Sequence of chain 1.A:
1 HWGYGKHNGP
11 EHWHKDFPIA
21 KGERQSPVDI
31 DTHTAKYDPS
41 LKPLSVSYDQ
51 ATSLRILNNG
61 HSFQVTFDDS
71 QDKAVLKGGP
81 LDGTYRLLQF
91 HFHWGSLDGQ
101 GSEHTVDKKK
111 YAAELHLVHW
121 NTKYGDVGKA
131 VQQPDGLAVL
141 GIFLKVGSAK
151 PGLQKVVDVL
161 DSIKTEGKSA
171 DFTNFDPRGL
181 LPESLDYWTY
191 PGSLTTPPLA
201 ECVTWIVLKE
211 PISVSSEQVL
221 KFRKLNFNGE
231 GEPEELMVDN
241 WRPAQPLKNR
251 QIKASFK

Binding-site contacts:
Ligand atom CAE contacts residue ASN8 of chain 1.A at 4.0 Å.
Ligand atom CAE contacts residue HIS7 of chain 1.A at 3.9 Å.
Ligand atom CAE contacts residue HIS12 of chain 1.A at 4.4 Å.
Ligand atom OAI contacts residue ASP16 of chain 1.A at 2.8 Å (salt-bridge).
Ligand atom OAH contacts residue HIS12 of chain 1.A at 3.6 Å.
Ligand atom CAD contacts residue ASN8 of chain 1.A at 4.2 Å.
Ligand atom OAQ contacts residue HIS7 of chain 1.A at 4.3 Å.
Ligand atom CAA contacts residue ASP16 of chain 1.A at 3.3 Å.
Ligand atom CAF contacts residue HIS1 of chain 1.A at 4.3 Å.
Ligand atom NAJ contacts residue PHE17 of chain 1.A at 3.6 Å.
Ligand atom SAG contacts residue TRP13 of chain 1.A at 4.2 Å.
Ligand atom SAG contacts residue ASP16 of chain 1.A at 3.4 Å (salt-bridge).
Ligand atom CAF contacts residue ASP16 of chain 1.A at 3.6 Å.
Ligand atom CAC contacts residue HIS1 of chain 1.A at 4.2 Å.
Ligand atom OAH contacts residue TRP2 of chain 1.A at 3.7 Å.
Ligand atom CAB contacts residue HIS1 of chain 1.A at 3.9 Å.
Ligand atom OAI contacts residue LYS15 of chain 1.A at 4.0 Å.
Ligand atom SAG contacts residue TRP2 of chain 1.A at 4.1 Å.
Ligand atom NAJ contacts residue ASP16 of chain 1.A at 3.4 Å (salt-bridge).
Ligand atom NAK contacts residue HIS1 of chain 1.A at 4.3 Å.
Ligand atom OAI contacts residue HIS12 of chain 1.A at 2.9 Å (h-bond).
Ligand atom OAH contacts residue TRP13 of chain 1.A at 3.2 Å.
Ligand atom OAI contacts residue TRP13 of chain 1.A at 3.8 Å.
Ligand atom CAE contacts residue HIS1 of chain 1.A at 4.3 Å.
Ligand atom NAJ contacts residue TRP2 of chain 1.A at 3.4 Å.
Ligand atom CAD contacts residue HIS1 of chain 1.A at 4.4 Å.
Ligand atom CAF contacts residue TRP2 of chain 1.A at 4.4 Å (hydrophobic).
Ligand atom SAG contacts residue HIS12 of chain 1.A at 3.9 Å.
Ligand atom OAH contacts residue GLY9 of chain 1.A at 4.3 Å.
Ligand atom CAA contacts residue TRP2 of chain 1.A at 4.4 Å (hydrophobic).
Ligand atom CAD contacts residue HIS7 of chain 1.A at 3.8 Å.
Ligand atom CAB contacts residue ASP16 of chain 1.A at 4.2 Å.
Ligand atom CAA contacts residue HIS1 of chain 1.A at 4.1 Å.
Ligand atom OAH contacts residue ASN8 of chain 1.A at 3.5 Å (h-bond).

A small-molecule ligand and the protein it binds are described below.
Small molecule (SMILES): NS(=O)(=O)c1ccc(NC(=O)NCCCCO)cc1